Sequence of chain 2.A:
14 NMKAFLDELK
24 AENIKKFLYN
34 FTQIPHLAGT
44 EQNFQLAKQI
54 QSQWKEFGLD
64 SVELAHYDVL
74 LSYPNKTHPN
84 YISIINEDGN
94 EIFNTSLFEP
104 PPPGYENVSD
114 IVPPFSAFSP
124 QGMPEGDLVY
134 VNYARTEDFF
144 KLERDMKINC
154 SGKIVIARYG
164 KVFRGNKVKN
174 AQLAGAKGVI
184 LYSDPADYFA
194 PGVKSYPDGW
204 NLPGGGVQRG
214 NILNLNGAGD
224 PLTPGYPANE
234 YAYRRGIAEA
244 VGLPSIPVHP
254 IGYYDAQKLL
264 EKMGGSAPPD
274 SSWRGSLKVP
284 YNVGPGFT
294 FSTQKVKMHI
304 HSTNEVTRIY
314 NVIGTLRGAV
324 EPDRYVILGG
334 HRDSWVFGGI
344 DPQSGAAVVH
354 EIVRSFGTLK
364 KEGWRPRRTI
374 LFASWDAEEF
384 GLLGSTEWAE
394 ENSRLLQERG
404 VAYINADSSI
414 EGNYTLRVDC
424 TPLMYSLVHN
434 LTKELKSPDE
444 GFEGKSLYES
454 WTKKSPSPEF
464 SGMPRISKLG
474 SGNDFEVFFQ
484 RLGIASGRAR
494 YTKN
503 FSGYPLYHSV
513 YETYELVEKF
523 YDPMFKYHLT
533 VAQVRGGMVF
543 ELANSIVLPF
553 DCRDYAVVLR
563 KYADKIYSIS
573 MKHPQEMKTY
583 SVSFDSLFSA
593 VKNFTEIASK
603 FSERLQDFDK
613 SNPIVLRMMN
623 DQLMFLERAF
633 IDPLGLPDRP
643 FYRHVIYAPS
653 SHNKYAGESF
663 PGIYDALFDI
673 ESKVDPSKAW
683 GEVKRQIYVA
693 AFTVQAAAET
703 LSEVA

Sequence of chain 1.A:
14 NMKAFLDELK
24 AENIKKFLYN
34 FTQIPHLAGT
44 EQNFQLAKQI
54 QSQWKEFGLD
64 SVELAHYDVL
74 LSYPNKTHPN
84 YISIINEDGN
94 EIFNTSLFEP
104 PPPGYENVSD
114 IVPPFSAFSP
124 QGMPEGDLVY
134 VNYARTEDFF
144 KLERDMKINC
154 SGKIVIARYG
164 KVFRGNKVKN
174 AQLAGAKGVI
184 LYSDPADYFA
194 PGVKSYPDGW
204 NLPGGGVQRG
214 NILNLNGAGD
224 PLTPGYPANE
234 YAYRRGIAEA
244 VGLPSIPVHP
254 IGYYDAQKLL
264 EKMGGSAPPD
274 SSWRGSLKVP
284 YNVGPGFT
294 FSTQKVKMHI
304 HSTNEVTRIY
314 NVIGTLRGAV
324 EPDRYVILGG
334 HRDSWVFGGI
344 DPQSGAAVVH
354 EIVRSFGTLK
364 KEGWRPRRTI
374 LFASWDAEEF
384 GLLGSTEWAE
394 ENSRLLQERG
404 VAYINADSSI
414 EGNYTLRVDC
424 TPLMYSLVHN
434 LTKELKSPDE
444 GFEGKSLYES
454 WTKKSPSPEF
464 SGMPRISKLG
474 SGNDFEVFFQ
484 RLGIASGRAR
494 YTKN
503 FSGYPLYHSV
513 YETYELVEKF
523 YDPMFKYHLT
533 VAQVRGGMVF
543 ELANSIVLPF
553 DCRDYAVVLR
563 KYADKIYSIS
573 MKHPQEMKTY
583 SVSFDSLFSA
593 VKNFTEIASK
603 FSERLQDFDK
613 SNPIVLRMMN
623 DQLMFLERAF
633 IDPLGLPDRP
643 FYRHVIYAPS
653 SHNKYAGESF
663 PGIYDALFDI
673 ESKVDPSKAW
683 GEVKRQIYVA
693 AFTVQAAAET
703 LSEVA

Binding-site contacts:
Ligand atom C1 contacts residue GLU233 of chain 1.A at 3.8 Å.
Ligand atom C6 contacts residue GLU233 of chain 1.A at 3.2 Å.
Ligand atom C7 contacts residue ASN595 of chain 2.A at 3.7 Å.
Ligand atom C8 contacts residue SER588 of chain 2.A at 3.5 Å.
Ligand atom O7 contacts residue ASN595 of chain 2.A at 4.1 Å.
Ligand atom C7 contacts residue SER591 of chain 2.A at 3.8 Å.
Ligand atom O2 contacts residue HIS69 of chain 1.A at 3.8 Å.
Ligand atom C3 contacts residue SER591 of chain 2.A at 4.1 Å.
Ligand atom C4 contacts residue ARG311 of chain 1.A at 4.0 Å.
Ligand atom N2 contacts residue ALA592 of chain 2.A at 4.2 Å.
Ligand atom O2 contacts residue ARG311 of chain 1.A at 3.6 Å.
Ligand atom C3 contacts residue ASN595 of chain 2.A at 3.7 Å.
Ligand atom C1 contacts residue ASN595 of chain 2.A at 1.4 Å.
Ligand atom O6 contacts residue GLU233 of chain 1.A at 4.1 Å.
Ligand atom C8 contacts residue SER591 of chain 2.A at 3.8 Å.
Ligand atom N2 contacts residue ASN595 of chain 2.A at 2.8 Å (h-bond).
Ligand atom O3 contacts residue ARG311 of chain 1.A at 4.0 Å.
Ligand atom O5 contacts residue ASN595 of chain 2.A at 2.3 Å (h-bond).
Ligand atom O5 contacts residue HIS69 of chain 1.A at 3.7 Å.
Ligand atom C8 contacts residue TYR234 of chain 1.A at 3.7 Å (hydrophobic).
Ligand atom C2 contacts residue SER591 of chain 2.A at 3.7 Å.
Ligand atom C2 contacts residue GLU233 of chain 1.A at 3.3 Å.
Ligand atom C2 contacts residue ASN595 of chain 2.A at 2.4 Å.
Ligand atom O3 contacts residue ARG311 of chain 1.A at 3.4 Å (salt-bridge).
Ligand atom C1 contacts residue SER591 of chain 2.A at 3.8 Å.
Ligand atom C1 contacts residue GLN697 of chain 2.A at 3.8 Å.
Ligand atom C2 contacts residue ARG311 of chain 1.A at 4.1 Å.
Ligand atom C5 contacts residue GLU233 of chain 1.A at 4.1 Å.
Ligand atom O4 contacts residue GLU233 of chain 1.A at 3.8 Å.
Ligand atom N2 contacts residue SER591 of chain 2.A at 2.9 Å (h-bond).
Ligand atom N2 contacts residue GLN697 of chain 2.A at 3.5 Å (h-bond).
Ligand atom O7 contacts residue TYR234 of chain 1.A at 4.1 Å.
Ligand atom C8 contacts residue ALA592 of chain 2.A at 3.7 Å (hydrophobic).
Ligand atom C7 contacts residue GLN697 of chain 2.A at 3.4 Å.
Ligand atom C5 contacts residue ASN595 of chain 2.A at 3.6 Å.
Ligand atom O7 contacts residue GLN697 of chain 2.A at 3.3 Å (h-bond).
Ligand atom O4 contacts residue GLU233 of chain 1.A at 3.2 Å (salt-bridge).
Ligand atom O2 contacts residue GLU233 of chain 1.A at 2.1 Å (salt-bridge).
Ligand atom C3 contacts residue ARG311 of chain 1.A at 3.9 Å.
Ligand atom C2 contacts residue GLN697 of chain 2.A at 3.6 Å.

The protein below binds the small molecule below.
Small molecule (SMILES): CC(=O)N[C@H]1[C@H](O[C@H]2[C@H](O)[C@@H](NC(C)=O)CO[C@@H]2CO)O[C@H](CO)[C@@H](O[C@@H]2O[C@H](CO)[C@@H](O)[C@H](O[C@H]3O[C@H](CO)[C@@H](O)[C@H](O)[C@@H]3O)[C@@H]2O)[C@@H]1O